The protein below binds the small molecule below.
Small molecule (SMILES): Cc1ccnc(Oc2ccc(-c3cc(O[C@H]4CCC[C@@H](N)C4)c4c(C)n[nH]c4c3)c(Cl)c2)n1

Sequence of chain 1.A:
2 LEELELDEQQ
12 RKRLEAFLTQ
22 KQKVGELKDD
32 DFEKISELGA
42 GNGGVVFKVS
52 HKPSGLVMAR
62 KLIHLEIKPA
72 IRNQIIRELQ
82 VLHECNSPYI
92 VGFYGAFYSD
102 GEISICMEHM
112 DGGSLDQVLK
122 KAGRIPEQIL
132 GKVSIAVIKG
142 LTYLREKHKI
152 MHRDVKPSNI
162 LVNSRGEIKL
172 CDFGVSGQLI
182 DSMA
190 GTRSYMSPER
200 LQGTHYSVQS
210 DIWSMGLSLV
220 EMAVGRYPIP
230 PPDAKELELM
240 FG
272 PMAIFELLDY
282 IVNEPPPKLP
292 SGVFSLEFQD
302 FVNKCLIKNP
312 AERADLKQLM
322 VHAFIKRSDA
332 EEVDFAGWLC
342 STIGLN

Binding-site contacts:
Ligand atom CL1 contacts residue MET108 of chain 1.A at 3.6 Å.
Ligand atom C12 contacts residue LYS62 of chain 1.A at 3.8 Å.
Ligand atom C08 contacts residue LYS62 of chain 1.A at 3.4 Å.
Ligand atom C27 contacts residue LEU162 of chain 1.A at 3.7 Å (hydrophobic).
Ligand atom C10 contacts residue ASP173 of chain 1.A at 3.5 Å.
Ligand atom O07 contacts residue ILE106 of chain 1.A at 3.4 Å.
Ligand atom C16 contacts residue VAL47 of chain 1.A at 3.7 Å (hydrophobic).
Ligand atom C21 contacts residue ALA41 of chain 1.A at 3.3 Å (hydrophobic).
Ligand atom C25 contacts residue SER159 of chain 1.A at 3.5 Å.
Ligand atom C14 contacts residue LYS62 of chain 1.A at 3.5 Å.
Ligand atom N29 contacts residue MET111 of chain 1.A at 2.9 Å (h-bond).
Ligand atom C14 contacts residue ILE106 of chain 1.A at 3.7 Å (hydrophobic).
Ligand atom C20 contacts residue LEU39 of chain 1.A at 3.6 Å (hydrophobic).
Ligand atom N30 contacts residue GLU109 of chain 1.A at 2.7 Å (salt-bridge).
Ligand atom N29 contacts residue HIS110 of chain 1.A at 3.7 Å.
Ligand atom N24 contacts residue SER159 of chain 1.A at 2.6 Å (h-bond).
Ligand atom C31 contacts residue GLU109 of chain 1.A at 3.7 Å.
Ligand atom C31 contacts residue ALA60 of chain 1.A at 3.5 Å (hydrophobic).
Ligand atom CL1 contacts residue ILE106 of chain 1.A at 3.4 Å.
Ligand atom C01 contacts residue PHE174 of chain 1.A at 3.4 Å (hydrophobic).
Ligand atom N30 contacts residue ALA60 of chain 1.A at 3.4 Å.
Ligand atom N30 contacts residue MET111 of chain 1.A at 3.7 Å.
Ligand atom C09 contacts residue ASP173 of chain 1.A at 3.1 Å.
Ligand atom N24 contacts residue ASN160 of chain 1.A at 2.8 Å (h-bond).
Ligand atom N05 contacts residue ILE106 of chain 1.A at 3.4 Å.
Ligand atom C26 contacts residue LEU162 of chain 1.A at 3.5 Å (hydrophobic).
Ligand atom C22 contacts residue SER159 of chain 1.A at 3.7 Å.
Ligand atom C23 contacts residue SER159 of chain 1.A at 3.4 Å.
Ligand atom N24 contacts residue ASP173 of chain 1.A at 3.4 Å (salt-bridge).
Ligand atom C06 contacts residue ILE106 of chain 1.A at 3.6 Å (hydrophobic).
Ligand atom C31 contacts residue LEU162 of chain 1.A at 3.5 Å (hydrophobic).
Ligand atom O07 contacts residue LYS62 of chain 1.A at 3.5 Å.
Ligand atom C32 contacts residue ALA60 of chain 1.A at 3.7 Å (hydrophobic).
Ligand atom C22 contacts residue ALA41 of chain 1.A at 3.5 Å (hydrophobic).
Ligand atom C03 contacts residue PHE174 of chain 1.A at 3.0 Å (hydrophobic).
Ligand atom N30 contacts residue LEU162 of chain 1.A at 3.7 Å.
Ligand atom CL1 contacts residue ALA60 of chain 1.A at 3.1 Å.
Ligand atom C02 contacts residue PHE174 of chain 1.A at 3.5 Å (hydrophobic).
Ligand atom N29 contacts residue GLU109 of chain 1.A at 3.6 Å (salt-bridge).
Ligand atom C28 contacts residue MET111 of chain 1.A at 3.4 Å (hydrophobic).